A protein and the small-molecule ligand that binds it are described below.
Small molecule (SMILES): CN1CCC(c2ccc(-c3ccc4ncn([C@@H](C(=O)Nc5nccs5)c5ccccc5)c(=O)c4c3F)cc2)CC1

Sequence of chain 1.C:
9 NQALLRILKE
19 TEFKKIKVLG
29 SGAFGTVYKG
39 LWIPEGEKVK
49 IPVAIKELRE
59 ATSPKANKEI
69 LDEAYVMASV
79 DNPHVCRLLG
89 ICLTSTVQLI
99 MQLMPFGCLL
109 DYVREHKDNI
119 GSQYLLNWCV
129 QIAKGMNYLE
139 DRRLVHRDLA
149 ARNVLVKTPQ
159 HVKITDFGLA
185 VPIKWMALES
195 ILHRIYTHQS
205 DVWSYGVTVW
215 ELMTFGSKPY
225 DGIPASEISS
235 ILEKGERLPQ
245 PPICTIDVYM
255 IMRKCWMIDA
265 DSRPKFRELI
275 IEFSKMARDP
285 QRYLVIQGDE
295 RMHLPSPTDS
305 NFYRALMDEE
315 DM

Binding-site contacts:
Ligand atom C07 contacts residue ALA52 of chain 1.C at 3.6 Å (hydrophobic).
Ligand atom C04 contacts residue LYS54 of chain 1.C at 3.7 Å.
Ligand atom C12 contacts residue LEU97 of chain 1.C at 3.8 Å (hydrophobic).
Ligand atom N05 contacts residue MET99 of chain 1.C at 3.3 Å (h-bond).
Ligand atom C38 contacts residue PHE165 of chain 1.C at 3.4 Å (hydrophobic).
Ligand atom C07 contacts residue LEU97 of chain 1.C at 3.6 Å (hydrophobic).
Ligand atom C30 contacts residue ALA72 of chain 1.C at 3.6 Å (hydrophobic).
Ligand atom C07 contacts residue MET99 of chain 1.C at 3.4 Å (hydrophobic).
Ligand atom C29 contacts residue ILE68 of chain 1.C at 3.5 Å (hydrophobic).
Ligand atom C27 contacts residue ILE68 of chain 1.C at 3.7 Å (hydrophobic).
Ligand atom C07 contacts residue LYS54 of chain 1.C at 3.3 Å.
Ligand atom C38 contacts residue CYS84 of chain 1.C at 3.4 Å (hydrophobic).
Ligand atom C17 contacts residue LEU56 of chain 1.C at 3.5 Å (hydrophobic).
Ligand atom C06 contacts residue ANP1 of chain 1.K at 3.5 Å.
Ligand atom C09 contacts residue ASP164 of chain 1.C at 3.3 Å.
Ligand atom C30 contacts residue ILE68 of chain 1.C at 3.6 Å (hydrophobic).
Ligand atom S08 contacts residue LYS54 of chain 1.C at 3.5 Å.
Ligand atom C39 contacts residue LEU86 of chain 1.C at 3.7 Å (hydrophobic).
Ligand atom N05 contacts residue ANP1 of chain 1.K at 3.5 Å (h-bond).
Ligand atom C37 contacts residue PHE165 of chain 1.C at 3.3 Å (hydrophobic).
Ligand atom N03 contacts residue ASP164 of chain 1.C at 2.8 Å (salt-bridge).
Ligand atom C37 contacts residue ASP164 of chain 1.C at 3.6 Å.
Ligand atom S08 contacts residue MET99 of chain 1.C at 3.7 Å.
Ligand atom C28 contacts residue ILE68 of chain 1.C at 3.6 Å (hydrophobic).
Ligand atom C25 contacts residue ALA64 of chain 1.C at 3.8 Å (hydrophobic).
Ligand atom C35 contacts residue ASP164 of chain 1.C at 3.7 Å.
Ligand atom C36 contacts residue ASP164 of chain 1.C at 3.6 Å.
Ligand atom C02 contacts residue ASP164 of chain 1.C at 3.4 Å.
Ligand atom C11 contacts residue LEU97 of chain 1.C at 3.7 Å (hydrophobic).
Ligand atom C04 contacts residue MET99 of chain 1.C at 3.4 Å (hydrophobic).
Ligand atom N32 contacts residue MET75 of chain 1.C at 3.5 Å.
Ligand atom O01 contacts residue LEU97 of chain 1.C at 3.3 Å.
Ligand atom C06 contacts residue MET99 of chain 1.C at 3.6 Å (hydrophobic).
Ligand atom C07 contacts residue ILE53 of chain 1.C at 3.7 Å (hydrophobic).
Ligand atom S08 contacts residue LEU97 of chain 1.C at 3.3 Å (h-bond).
Ligand atom N03 contacts residue LYS54 of chain 1.C at 3.7 Å.
Ligand atom C33 contacts residue MET75 of chain 1.C at 3.8 Å (hydrophobic).
Ligand atom O01 contacts residue LEU86 of chain 1.C at 3.6 Å.
Ligand atom N32 contacts residue LEU86 of chain 1.C at 3.7 Å.
Ligand atom C36 contacts residue PHE165 of chain 1.C at 3.3 Å (hydrophobic).